Binding-site contacts:
Ligand atom C6 contacts residue ASN19 of chain 38.Y at 4.1 Å.
Ligand atom N2 contacts residue ASN19 of chain 38.Y at 4.0 Å.
Ligand atom C1 contacts residue ASN19 of chain 38.Y at 1.9 Å.
Ligand atom O7 contacts residue ASN19 of chain 38.Y at 4.4 Å.
Ligand atom O6 contacts residue ASN19 of chain 38.Y at 4.4 Å.
Ligand atom C8 contacts residue TYR17 of chain 38.Y at 4.0 Å (hydrophobic).
Ligand atom C2 contacts residue ASN19 of chain 38.Y at 3.4 Å.
Ligand atom O5 contacts residue ASN19 of chain 38.Y at 2.2 Å (h-bond).
Ligand atom C4 contacts residue ASN19 of chain 38.Y at 4.5 Å.
Ligand atom C3 contacts residue ASN19 of chain 38.Y at 4.4 Å.
Ligand atom C5 contacts residue ASN19 of chain 38.Y at 3.3 Å.

The protein below binds the small molecule below.
Small molecule (SMILES): CC(=O)N[C@H]1[C@H](O[C@H]2[C@H](O)[C@@H](NC(C)=O)CO[C@@H]2CO)O[C@H](CO)[C@@H](O)[C@@H]1O

Sequence of chain 38.Y:
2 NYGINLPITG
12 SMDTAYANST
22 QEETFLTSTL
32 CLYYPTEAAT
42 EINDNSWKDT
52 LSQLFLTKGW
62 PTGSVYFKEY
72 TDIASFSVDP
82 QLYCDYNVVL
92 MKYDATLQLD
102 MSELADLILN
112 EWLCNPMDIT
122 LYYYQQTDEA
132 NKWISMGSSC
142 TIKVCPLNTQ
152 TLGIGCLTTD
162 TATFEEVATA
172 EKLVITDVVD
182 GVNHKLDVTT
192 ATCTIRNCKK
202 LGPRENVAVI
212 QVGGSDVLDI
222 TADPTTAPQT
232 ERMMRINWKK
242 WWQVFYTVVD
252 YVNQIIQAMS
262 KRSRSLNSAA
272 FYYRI